Binding-site contacts:
Ligand atom C4F contacts residue LEU272 of chain 2.A at 3.5 Å (hydrophobic).
Ligand atom C4 contacts residue HIS176 of chain 2.A at 3.8 Å.
Ligand atom C3F contacts residue ASP269 of chain 2.A at 4.1 Å.
Ligand atom O6 contacts residue TRP243 of chain 2.A at 3.3 Å (h-bond).
Ligand atom C1F contacts residue UDP1 of chain 2.D at 3.7 Å.
Ligand atom C3 contacts residue UDP1 of chain 2.D at 4.1 Å.
Ligand atom C11 contacts residue HIS176 of chain 2.A at 4.0 Å.
Ligand atom O2F contacts residue UDP1 of chain 2.D at 2.9 Å (h-bond).
Ligand atom C4 contacts residue TRP243 of chain 2.A at 3.6 Å (hydrophobic).
Ligand atom O6 contacts residue THR188 of chain 2.A at 2.7 Å (h-bond).
Ligand atom C3F contacts residue LEU272 of chain 2.A at 3.9 Å (hydrophobic).
Ligand atom C2 contacts residue HIS176 of chain 2.A at 3.7 Å.
Ligand atom O6 contacts residue PHE179 of chain 2.A at 3.4 Å.
Ligand atom C6 contacts residue HIS176 of chain 2.A at 3.8 Å.
Ligand atom C14 contacts residue GLY178 of chain 2.A at 3.8 Å.
Ligand atom O5 contacts residue HIS176 of chain 2.A at 2.9 Å.
Ligand atom C12 contacts residue HIS176 of chain 2.A at 3.9 Å.
Ligand atom O1 contacts residue HIS176 of chain 2.A at 3.4 Å (h-bond).
Ligand atom O5 contacts residue PHE179 of chain 2.A at 3.9 Å.
Ligand atom C6 contacts residue PHE179 of chain 2.A at 3.9 Å (hydrophobic).
Ligand atom C4 contacts residue GLU246 of chain 2.A at 3.5 Å.
Ligand atom C1 contacts residue HIS176 of chain 2.A at 3.7 Å.
Ligand atom C3 contacts residue TRP243 of chain 2.A at 3.8 Å (hydrophobic).
Ligand atom O3F contacts residue LEU272 of chain 2.A at 4.0 Å.
Ligand atom O4 contacts residue HIS176 of chain 2.A at 2.9 Å.
Ligand atom C6F contacts residue ASP269 of chain 2.A at 3.9 Å.
Ligand atom C6 contacts residue THR188 of chain 2.A at 3.2 Å.
Ligand atom C4F contacts residue ASP269 of chain 2.A at 3.1 Å.
Ligand atom O4F contacts residue ASP269 of chain 2.A at 2.7 Å (salt-bridge).
Ligand atom C12 contacts residue GLY178 of chain 2.A at 3.9 Å.
Ligand atom C6F contacts residue PRO177 of chain 2.A at 3.9 Å (hydrophobic).
Ligand atom C6 contacts residue GLU246 of chain 2.A at 3.6 Å.
Ligand atom C6 contacts residue TYR207 of chain 2.A at 3.8 Å (hydrophobic).
Ligand atom C5 contacts residue TRP243 of chain 2.A at 3.6 Å (hydrophobic).
Ligand atom O4F contacts residue ALA286 of chain 2.A at 3.8 Å.
Ligand atom O3F contacts residue ASP269 of chain 2.A at 3.8 Å.
Ligand atom C5 contacts residue HIS176 of chain 2.A at 3.7 Å.
Ligand atom C2F contacts residue UDP1 of chain 2.D at 3.5 Å.
Ligand atom C6 contacts residue TRP243 of chain 2.A at 3.5 Å (hydrophobic).
Ligand atom O4 contacts residue GLU246 of chain 2.A at 2.6 Å (salt-bridge).

This protein binds this small molecule.
Small molecule (SMILES): CCCCCCCCO[C@@H]1O[C@H](CO)[C@H](O)C[C@H]1O[C@@H]1O[C@@H](C)[C@@H](O)[C@@H](O)[C@@H]1O

Sequence of chain 2.A:
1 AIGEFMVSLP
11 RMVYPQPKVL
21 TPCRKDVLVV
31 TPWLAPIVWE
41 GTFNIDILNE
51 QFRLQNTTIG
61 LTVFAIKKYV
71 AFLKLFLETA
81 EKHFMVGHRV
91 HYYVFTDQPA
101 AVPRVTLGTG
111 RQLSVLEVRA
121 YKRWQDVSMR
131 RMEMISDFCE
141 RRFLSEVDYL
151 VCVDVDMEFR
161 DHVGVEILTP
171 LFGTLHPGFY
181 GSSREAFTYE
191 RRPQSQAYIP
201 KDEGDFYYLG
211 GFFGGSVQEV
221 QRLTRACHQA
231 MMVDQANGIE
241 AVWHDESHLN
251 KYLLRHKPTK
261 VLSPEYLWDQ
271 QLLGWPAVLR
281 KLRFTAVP